Sequence of chain 2.A:
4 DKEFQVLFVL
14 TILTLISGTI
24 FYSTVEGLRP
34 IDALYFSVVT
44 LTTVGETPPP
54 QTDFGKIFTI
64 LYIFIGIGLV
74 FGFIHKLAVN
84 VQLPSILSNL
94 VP

Binding-site contacts:
Ligand atom OXT contacts residue GLY75 of chain 1.B at 4.0 Å.
Ligand atom C contacts residue ALA81 of chain 2.A at 4.4 Å (hydrophobic).
Ligand atom O contacts residue GLN85 of chain 2.A at 4.5 Å.
Ligand atom O contacts residue LEU86 of chain 2.A at 4.5 Å.
Ligand atom C contacts residue GLY71 of chain 1.B at 4.4 Å.
Ligand atom OXT contacts residue LEU72 of chain 1.B at 3.9 Å.
Ligand atom OXT contacts residue GLY71 of chain 1.B at 3.3 Å (h-bond).
Ligand atom O contacts residue ALA81 of chain 2.A at 3.5 Å (h-bond).

Sequence of chain 1.B:
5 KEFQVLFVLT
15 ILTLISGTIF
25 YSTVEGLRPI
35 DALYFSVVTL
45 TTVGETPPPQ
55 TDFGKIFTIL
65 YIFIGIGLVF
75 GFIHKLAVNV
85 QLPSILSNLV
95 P

The protein below binds the small molecule below.
Small molecule (SMILES): NCC(=O)O